A small-molecule ligand and the protein it binds are described below.
Small molecule (SMILES): O=C(Nc1ccccc1)N[C@H]1C[C@H](C(=O)O)Nc2cc(Cl)cc(Cl)c21

Binding-site contacts:
Ligand atom CAR contacts residue PHE505 of chain 1.A at 3.9 Å (hydrophobic).
Ligand atom CAL contacts residue GLN426 of chain 1.A at 3.3 Å.
Ligand atom CAL contacts residue PRO537 of chain 1.A at 3.6 Å (hydrophobic).
Ligand atom OAB contacts residue SER709 of chain 1.A at 3.7 Å.
Ligand atom O contacts residue PHE505 of chain 1.A at 3.1 Å.
Ligand atom NAN contacts residue PHE505 of chain 1.A at 3.5 Å.
Ligand atom ND2 contacts residue PHE505 of chain 1.A at 3.3 Å.
Ligand atom CAV contacts residue PRO537 of chain 1.A at 4.0 Å (hydrophobic).
Ligand atom CLD contacts residue ASP753 of chain 1.A at 3.8 Å.
Ligand atom OAB contacts residue SER708 of chain 1.A at 3.6 Å.
Ligand atom C contacts residue PHE505 of chain 1.A at 3.9 Å (hydrophobic).
Ligand atom O contacts residue LEU538 of chain 1.A at 3.3 Å.
Ligand atom CLD contacts residue PHE779 of chain 1.A at 4.1 Å.
Ligand atom CAK contacts residue ASP753 of chain 1.A at 3.5 Å.
Ligand atom CAK contacts residue GLN426 of chain 1.A at 3.4 Å.
Ligand atom CAS contacts residue ASP753 of chain 1.A at 3.7 Å.
Ligand atom N contacts residue PHE505 of chain 1.A at 3.1 Å.
Ligand atom CAF contacts residue LYS706 of chain 1.A at 4.1 Å.
Ligand atom CAS contacts residue GLN426 of chain 1.A at 2.9 Å.
Ligand atom CAH contacts residue SER708 of chain 1.A at 3.5 Å.
Ligand atom C contacts residue THR539 of chain 1.A at 3.4 Å.
Ligand atom OXT contacts residue ARG544 of chain 1.A at 3.1 Å (salt-bridge).
Ligand atom OXT contacts residue THR539 of chain 1.A at 2.4 Å (h-bond).
Ligand atom CAV contacts residue GLN426 of chain 1.A at 4.0 Å.
Ligand atom CLD contacts residue PRO537 of chain 1.A at 4.0 Å.
Ligand atom CAJ contacts residue SER708 of chain 1.A at 3.6 Å.
Ligand atom C contacts residue ARG544 of chain 1.A at 3.3 Å.
Ligand atom N contacts residue PRO537 of chain 1.A at 3.4 Å (h-bond).
Ligand atom CAH contacts residue GLN707 of chain 1.A at 3.0 Å.
Ligand atom CAJ contacts residue GLN707 of chain 1.A at 3.7 Å.
Ligand atom CLD contacts residue VAL756 of chain 1.A at 4.0 Å.
Ligand atom CLE contacts residue TRP752 of chain 1.A at 3.2 Å.
Ligand atom O contacts residue THR539 of chain 1.A at 3.7 Å.
Ligand atom O contacts residue ARG544 of chain 1.A at 2.7 Å (salt-bridge).
Ligand atom CAV contacts residue PHE505 of chain 1.A at 3.7 Å (hydrophobic).
Ligand atom CB contacts residue SER709 of chain 1.A at 4.1 Å.
Ligand atom CAF contacts residue GLN707 of chain 1.A at 4.1 Å.
Ligand atom CLD contacts residue GLN426 of chain 1.A at 3.1 Å.
Ligand atom CA contacts residue PHE505 of chain 1.A at 3.6 Å (hydrophobic).
Ligand atom OAB contacts residue TRP752 of chain 1.A at 4.0 Å.

Sequence of chain 1.A:
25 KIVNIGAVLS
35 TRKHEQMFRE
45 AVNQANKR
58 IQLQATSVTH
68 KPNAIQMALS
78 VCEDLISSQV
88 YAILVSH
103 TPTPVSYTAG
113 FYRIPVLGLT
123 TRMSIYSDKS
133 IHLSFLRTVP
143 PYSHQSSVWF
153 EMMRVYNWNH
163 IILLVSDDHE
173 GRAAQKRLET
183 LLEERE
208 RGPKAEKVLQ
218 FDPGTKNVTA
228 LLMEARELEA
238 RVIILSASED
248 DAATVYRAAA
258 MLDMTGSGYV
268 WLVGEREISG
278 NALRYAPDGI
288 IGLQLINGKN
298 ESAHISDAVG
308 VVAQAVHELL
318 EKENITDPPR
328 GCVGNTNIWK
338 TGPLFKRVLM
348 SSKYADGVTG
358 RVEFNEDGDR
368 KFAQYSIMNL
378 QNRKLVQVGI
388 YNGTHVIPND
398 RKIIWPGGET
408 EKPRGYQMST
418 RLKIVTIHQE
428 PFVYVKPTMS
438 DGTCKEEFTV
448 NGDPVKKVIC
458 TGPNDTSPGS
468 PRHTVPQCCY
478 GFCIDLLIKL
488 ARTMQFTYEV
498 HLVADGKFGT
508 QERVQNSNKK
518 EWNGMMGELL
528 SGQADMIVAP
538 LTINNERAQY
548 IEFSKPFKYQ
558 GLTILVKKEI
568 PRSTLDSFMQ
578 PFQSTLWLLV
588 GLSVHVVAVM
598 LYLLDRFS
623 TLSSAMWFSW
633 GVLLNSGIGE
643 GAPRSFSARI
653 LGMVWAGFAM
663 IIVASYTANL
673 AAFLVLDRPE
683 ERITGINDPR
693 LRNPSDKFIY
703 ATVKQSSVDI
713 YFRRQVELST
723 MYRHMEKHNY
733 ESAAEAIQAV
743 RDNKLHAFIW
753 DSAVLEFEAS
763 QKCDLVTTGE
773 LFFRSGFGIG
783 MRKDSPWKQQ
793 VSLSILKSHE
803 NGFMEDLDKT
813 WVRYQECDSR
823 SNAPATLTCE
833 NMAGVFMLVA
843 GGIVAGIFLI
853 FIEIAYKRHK